The small molecule below binds the protein below.
Small molecule (SMILES): C=CC1=C(C)C2=N3->[Ni]45<-N6=C(C=c7c(C)c(C=C)c(n74)=C2)C(C)=C(CCC(=O)O)C6=Cc2c(CCC(=O)O)c(C)c(n25)C=C13

Sequence of chain 1.D:
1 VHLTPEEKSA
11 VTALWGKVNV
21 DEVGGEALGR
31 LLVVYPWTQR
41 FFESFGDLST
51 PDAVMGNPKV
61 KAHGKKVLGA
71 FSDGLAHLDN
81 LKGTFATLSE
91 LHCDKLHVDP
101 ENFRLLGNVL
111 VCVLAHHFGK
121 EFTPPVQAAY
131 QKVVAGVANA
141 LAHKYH

Binding-site contacts:
Ligand atom ND contacts residue HIS63 of chain 1.D at 3.4 Å (h-bond).
Ligand atom C4D contacts residue HIS63 of chain 1.D at 3.3 Å.
Ligand atom C4B contacts residue VAL67 of chain 1.D at 3.5 Å (hydrophobic).
Ligand atom NC contacts residue HIS92 of chain 1.D at 3.2 Å (h-bond).
Ligand atom CMC contacts residue ASN102 of chain 1.D at 3.4 Å.
Ligand atom NI contacts residue VAL67 of chain 1.D at 3.7 Å.
Ligand atom CBB contacts residue VAL137 of chain 1.D at 3.7 Å (hydrophobic).
Ligand atom NB contacts residue VAL67 of chain 1.D at 3.5 Å.
Ligand atom ND contacts residue HIS92 of chain 1.D at 3.1 Å (h-bond).
Ligand atom C2B contacts residue VAL67 of chain 1.D at 3.5 Å (hydrophobic).
Ligand atom NI contacts residue HIS92 of chain 1.D at 2.5 Å.
Ligand atom C3B contacts residue VAL67 of chain 1.D at 3.4 Å (hydrophobic).
Ligand atom C4D contacts residue LEU96 of chain 1.D at 3.5 Å (hydrophobic).
Ligand atom C3D contacts residue HIS63 of chain 1.D at 3.7 Å.
Ligand atom CHB contacts residue HIS92 of chain 1.D at 3.8 Å.
Ligand atom C1B contacts residue VAL67 of chain 1.D at 3.7 Å (hydrophobic).
Ligand atom CBA contacts residue LEU91 of chain 1.D at 3.7 Å (hydrophobic).
Ligand atom NA contacts residue HIS92 of chain 1.D at 3.1 Å (h-bond).
Ligand atom C3B contacts residue LEU141 of chain 1.D at 3.6 Å (hydrophobic).
Ligand atom CAC contacts residue PHE42 of chain 1.D at 3.7 Å (hydrophobic).
Ligand atom C4A contacts residue HIS92 of chain 1.D at 3.5 Å.
Ligand atom CBC contacts residue PHE41 of chain 1.D at 3.8 Å (hydrophobic).
Ligand atom CMB contacts residue VAL67 of chain 1.D at 3.5 Å (hydrophobic).
Ligand atom CHA contacts residue HIS63 of chain 1.D at 3.4 Å.
Ligand atom CAD contacts residue LEU96 of chain 1.D at 3.7 Å (hydrophobic).
Ligand atom CMD contacts residue PHE42 of chain 1.D at 3.8 Å (hydrophobic).
Ligand atom CHD contacts residue VAL98 of chain 1.D at 3.8 Å (hydrophobic).
Ligand atom CMA contacts residue LEU88 of chain 1.D at 3.8 Å (hydrophobic).
Ligand atom CBB contacts residue LEU141 of chain 1.D at 3.8 Å (hydrophobic).
Ligand atom NB contacts residue HIS92 of chain 1.D at 3.3 Å (h-bond).
Ligand atom C1A contacts residue HIS63 of chain 1.D at 3.8 Å.
Ligand atom CMB contacts residue ALA70 of chain 1.D at 3.8 Å (hydrophobic).
Ligand atom CBD contacts residue HIS63 of chain 1.D at 3.7 Å.
Ligand atom CAA contacts residue LYS66 of chain 1.D at 3.6 Å.
Ligand atom CAB contacts residue LEU141 of chain 1.D at 3.5 Å (hydrophobic).
Ligand atom CBC contacts residue ASN102 of chain 1.D at 3.7 Å.
Ligand atom C1C contacts residue PHE103 of chain 1.D at 3.7 Å (hydrophobic).
Ligand atom C1D contacts residue HIS63 of chain 1.D at 3.6 Å.
Ligand atom C3D contacts residue LEU96 of chain 1.D at 3.7 Å (hydrophobic).
Ligand atom CHC contacts residue PHE103 of chain 1.D at 3.6 Å (hydrophobic).